Binding-site contacts:
Ligand atom N7 contacts residue GLN82 of chain 1.A at 3.5 Å.
Ligand atom PB contacts residue GLY196 of chain 1.A at 2.7 Å.
Ligand atom O2B contacts residue CYS197 of chain 1.A at 3.4 Å (h-bond).
Ligand atom C5' contacts residue ALA194 of chain 1.A at 3.2 Å (hydrophobic).
Ligand atom O1B contacts residue CYS197 of chain 1.A at 3.4 Å (h-bond).
Ligand atom C5 contacts residue GLN82 of chain 1.A at 3.5 Å.
Ligand atom O1A contacts residue GLY198 of chain 1.A at 3.4 Å.
Ligand atom O1B contacts residue VAL199 of chain 1.A at 2.8 Å (h-bond).
Ligand atom O1A contacts residue VAL199 of chain 1.A at 2.9 Å (h-bond).
Ligand atom C1' contacts residue LEU231 of chain 1.A at 3.5 Å (hydrophobic).
Ligand atom O2D contacts residue GLY73 of chain 1.A at 3.3 Å.
Ligand atom O3' contacts residue ARG239 of chain 1.A at 2.8 Å (salt-bridge).
Ligand atom C5D contacts residue PHE65 of chain 1.A at 3.4 Å (hydrophobic).
Ligand atom C5' contacts residue GLY198 of chain 1.A at 3.4 Å.
Ligand atom C2 contacts residue ALA229 of chain 1.A at 3.6 Å (hydrophobic).
Ligand atom C6 contacts residue GLN82 of chain 1.A at 3.5 Å.
Ligand atom O2D contacts residue SER67 of chain 1.A at 3.2 Å.
Ligand atom N1 contacts residue THR46 of chain 1.A at 3.2 Å (h-bond).
Ligand atom O2A contacts residue GLN82 of chain 1.A at 2.7 Å (h-bond).
Ligand atom O1B contacts residue GLY198 of chain 1.A at 2.8 Å (h-bond).
Ligand atom C1D contacts residue ALA81 of chain 1.A at 3.3 Å (hydrophobic).
Ligand atom C4' contacts residue ALA194 of chain 1.A at 3.3 Å (hydrophobic).
Ligand atom O2B contacts residue GLY196 of chain 1.A at 1.4 Å.
Ligand atom O3A contacts residue PHE65 of chain 1.A at 3.5 Å.
Ligand atom O3' contacts residue GLY198 of chain 1.A at 3.5 Å.
Ligand atom C2' contacts residue LEU231 of chain 1.A at 3.1 Å (hydrophobic).
Ligand atom O3D contacts residue SER67 of chain 1.A at 3.5 Å.
Ligand atom O1B contacts residue PHE200 of chain 1.A at 3.0 Å (h-bond).
Ligand atom O5D contacts residue PHE200 of chain 1.A at 3.2 Å.
Ligand atom O2A contacts residue ALA81 of chain 1.A at 3.2 Å.
Ligand atom O2' contacts residue LEU231 of chain 1.A at 2.5 Å (h-bond).
Ligand atom N1 contacts residue THR45 of chain 1.A at 3.5 Å.
Ligand atom O2B contacts residue TRP195 of chain 1.A at 3.3 Å.
Ligand atom N6 contacts residue ASP85 of chain 1.A at 2.8 Å (salt-bridge).
Ligand atom O4D contacts residue VAL199 of chain 1.A at 3.4 Å.
Ligand atom C2 contacts residue THR46 of chain 1.A at 3.2 Å.
Ligand atom O4' contacts residue PHE65 of chain 1.A at 3.6 Å.
Ligand atom O2D contacts residue GLU83 of chain 1.A at 3.0 Å (salt-bridge).
Ligand atom N3 contacts residue LEU231 of chain 1.A at 3.5 Å (h-bond).
Ligand atom O1B contacts residue GLY196 of chain 1.A at 3.0 Å.

Sequence of chain 1.A:
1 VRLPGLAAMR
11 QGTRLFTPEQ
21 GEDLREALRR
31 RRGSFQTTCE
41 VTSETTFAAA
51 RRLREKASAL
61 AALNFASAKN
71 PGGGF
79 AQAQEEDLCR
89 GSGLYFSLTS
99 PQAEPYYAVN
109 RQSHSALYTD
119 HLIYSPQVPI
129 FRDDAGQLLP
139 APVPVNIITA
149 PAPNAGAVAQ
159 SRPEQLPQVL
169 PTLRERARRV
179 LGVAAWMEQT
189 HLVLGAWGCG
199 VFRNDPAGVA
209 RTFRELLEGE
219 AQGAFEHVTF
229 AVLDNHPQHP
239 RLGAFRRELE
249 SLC

This protein binds this small molecule.
Small molecule (SMILES): Nc1ncnc2c1ncn2[C@@H]1O[C@H](COP(=O)(O)OP(=O)(O)OC[C@H]2O[C@H](O)[C@H](O)[C@@H]2O)[C@@H](O)[C@H]1O